Sequence of chain 1.D:
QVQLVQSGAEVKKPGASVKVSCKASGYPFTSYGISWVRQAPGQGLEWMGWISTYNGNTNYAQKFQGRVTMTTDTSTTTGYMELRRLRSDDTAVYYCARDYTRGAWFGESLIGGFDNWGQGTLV

Sequence of chain 1.E:
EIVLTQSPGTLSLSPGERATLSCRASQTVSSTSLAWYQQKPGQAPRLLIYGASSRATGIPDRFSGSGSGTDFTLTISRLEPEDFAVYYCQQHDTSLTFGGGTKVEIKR

Sequence of chain 1.B:
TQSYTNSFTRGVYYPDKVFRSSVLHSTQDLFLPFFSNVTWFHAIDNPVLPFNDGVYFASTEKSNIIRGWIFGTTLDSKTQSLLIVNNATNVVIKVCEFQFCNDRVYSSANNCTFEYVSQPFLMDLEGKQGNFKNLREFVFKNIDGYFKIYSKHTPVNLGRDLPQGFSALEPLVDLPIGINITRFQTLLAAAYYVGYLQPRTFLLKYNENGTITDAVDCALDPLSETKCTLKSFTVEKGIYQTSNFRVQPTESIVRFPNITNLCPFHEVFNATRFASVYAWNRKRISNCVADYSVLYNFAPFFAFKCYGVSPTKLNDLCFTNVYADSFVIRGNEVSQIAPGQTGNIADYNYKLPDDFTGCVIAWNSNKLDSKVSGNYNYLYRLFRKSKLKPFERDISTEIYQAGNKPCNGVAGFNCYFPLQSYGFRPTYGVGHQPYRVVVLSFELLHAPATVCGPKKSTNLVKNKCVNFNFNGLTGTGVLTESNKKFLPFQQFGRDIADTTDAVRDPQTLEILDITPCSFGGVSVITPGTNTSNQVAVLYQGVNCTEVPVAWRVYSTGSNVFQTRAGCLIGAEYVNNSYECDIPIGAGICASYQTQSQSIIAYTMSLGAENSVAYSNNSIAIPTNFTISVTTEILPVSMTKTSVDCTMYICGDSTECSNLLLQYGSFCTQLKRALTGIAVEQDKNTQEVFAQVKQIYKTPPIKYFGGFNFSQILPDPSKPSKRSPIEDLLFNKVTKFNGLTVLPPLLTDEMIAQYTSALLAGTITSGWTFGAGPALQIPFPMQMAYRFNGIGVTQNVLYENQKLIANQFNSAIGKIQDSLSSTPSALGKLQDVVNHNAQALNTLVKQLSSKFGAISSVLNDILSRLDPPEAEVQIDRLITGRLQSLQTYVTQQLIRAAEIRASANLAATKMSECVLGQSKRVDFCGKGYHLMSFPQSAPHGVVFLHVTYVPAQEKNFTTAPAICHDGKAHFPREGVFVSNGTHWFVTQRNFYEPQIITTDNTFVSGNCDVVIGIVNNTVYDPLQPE

Binding-site contacts:
Ligand atom C7 contacts residue ASN340 of chain 1.B at 3.1 Å.
Ligand atom C5 contacts residue ASN340 of chain 1.B at 3.6 Å.
Ligand atom O7 contacts residue VAL364 of chain 1.B at 4.3 Å.
Ligand atom C5 contacts residue TYR100 of chain 1.D at 3.7 Å (hydrophobic).
Ligand atom O4 contacts residue ASP115 of chain 1.D at 3.4 Å (salt-bridge).
Ligand atom O3 contacts residue ASP115 of chain 1.D at 4.2 Å.
Ligand atom O5 contacts residue TYR50 of chain 1.E at 3.6 Å.
Ligand atom C1 contacts residue ASN340 of chain 1.B at 1.5 Å.
Ligand atom C4 contacts residue ASP115 of chain 1.D at 3.7 Å.
Ligand atom C3 contacts residue TYR100 of chain 1.D at 3.6 Å (hydrophobic).
Ligand atom O2 contacts residue TYR100 of chain 1.D at 4.2 Å.
Ligand atom C3 contacts residue PHE368 of chain 1.B at 4.1 Å (hydrophobic).
Ligand atom C7 contacts residue TYR50 of chain 1.E at 4.0 Å (hydrophobic).
Ligand atom O5 contacts residue PHE368 of chain 1.B at 3.8 Å.
Ligand atom C6 contacts residue TYR50 of chain 1.E at 4.0 Å (hydrophobic).
Ligand atom C8 contacts residue ARG55 of chain 1.E at 4.0 Å.
Ligand atom C2 contacts residue ASN340 of chain 1.B at 2.6 Å.
Ligand atom C4 contacts residue TYR100 of chain 1.D at 3.9 Å (hydrophobic).
Ligand atom C1 contacts residue PHE368 of chain 1.B at 3.7 Å (hydrophobic).
Ligand atom O5 contacts residue TYR100 of chain 1.D at 4.0 Å.
Ligand atom N2 contacts residue ASN340 of chain 1.B at 2.8 Å (h-bond).
Ligand atom C8 contacts residue PHE339 of chain 1.B at 3.6 Å (hydrophobic).
Ligand atom C6 contacts residue TYR50 of chain 1.E at 3.2 Å (hydrophobic).
Ligand atom O5 contacts residue ILE111 of chain 1.D at 4.2 Å.
Ligand atom O3 contacts residue TYR32 of chain 1.D at 4.2 Å.
Ligand atom C4 contacts residue PHE368 of chain 1.B at 4.2 Å (hydrophobic).
Ligand atom O3 contacts residue PHE368 of chain 1.B at 3.4 Å.
Ligand atom C8 contacts residue PHE335 of chain 1.B at 4.0 Å (hydrophobic).
Ligand atom C8 contacts residue TYR50 of chain 1.E at 3.3 Å (hydrophobic).
Ligand atom C1 contacts residue TYR100 of chain 1.D at 4.3 Å (hydrophobic).
Ligand atom O5 contacts residue ASN340 of chain 1.B at 2.3 Å (h-bond).
Ligand atom C1 contacts residue ILE111 of chain 1.D at 4.2 Å (hydrophobic).
Ligand atom C8 contacts residue ASN340 of chain 1.B at 3.7 Å.
Ligand atom C5 contacts residue TYR50 of chain 1.E at 4.1 Å (hydrophobic).
Ligand atom O6 contacts residue TYR100 of chain 1.D at 3.7 Å.
Ligand atom C5 contacts residue PHE368 of chain 1.B at 3.6 Å (hydrophobic).
Ligand atom O6 contacts residue PHE368 of chain 1.B at 4.0 Å.
Ligand atom O7 contacts residue ASN340 of chain 1.B at 3.7 Å.
Ligand atom C6 contacts residue LEU47 of chain 1.E at 4.0 Å (hydrophobic).
Ligand atom C3 contacts residue ASN340 of chain 1.B at 3.9 Å.

The small molecule below binds the protein below.
Small molecule (SMILES): CC(=O)N[C@H]1[C@H](O[C@H]2[C@H](O)[C@@H](NC(C)=O)CO[C@@H]2CO[C@@H]2O[C@@H](C)[C@@H](O)[C@@H](O)[C@@H]2O)O[C@H](CO)[C@@H](O[C@@H]2O[C@H](CO)[C@@H](O)[C@H](O)[C@@H]2O)[C@@H]1O